Sequence of chain 1.A:
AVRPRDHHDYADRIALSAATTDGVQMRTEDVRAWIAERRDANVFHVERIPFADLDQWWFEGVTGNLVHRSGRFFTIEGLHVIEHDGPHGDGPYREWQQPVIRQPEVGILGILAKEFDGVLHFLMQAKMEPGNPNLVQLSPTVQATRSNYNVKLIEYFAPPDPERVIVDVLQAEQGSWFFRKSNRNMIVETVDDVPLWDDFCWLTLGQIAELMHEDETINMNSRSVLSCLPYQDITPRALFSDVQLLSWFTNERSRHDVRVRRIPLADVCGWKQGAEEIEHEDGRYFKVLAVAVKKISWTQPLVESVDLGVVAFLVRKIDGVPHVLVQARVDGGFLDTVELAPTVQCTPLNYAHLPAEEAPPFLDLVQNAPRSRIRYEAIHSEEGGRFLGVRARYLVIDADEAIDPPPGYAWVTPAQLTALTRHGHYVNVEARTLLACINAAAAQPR

A protein and the small-molecule ligand that binds it are described below.
Small molecule (SMILES): Cc1cn([C@H]2C[C@H](O)[C@@H](CO[P](=O)(O)O[P](=O)(O)O[C@H]3O[C@@H](C)[C@H](O)[C@@H](O)[C@H]3O)O2)c(=O)[nH]c1=O

Binding-site contacts:
Ligand atom O3 contacts residue SER193 of chain 1.A at 2.7 Å (h-bond).
Ligand atom O2 contacts residue GLN367 of chain 1.A at 3.0 Å (h-bond).
Ligand atom O2 contacts residue SER193 of chain 1.A at 3.6 Å (h-bond).
Ligand atom O41 contacts residue TRP288 of chain 1.A at 3.1 Å (h-bond).
Ligand atom C2 contacts residue SER193 of chain 1.A at 3.6 Å.
Ligand atom OPP contacts residue ASN372 of chain 1.A at 3.5 Å (h-bond).
Ligand atom O3P contacts residue CYS368 of chain 1.A at 3.5 Å.
Ligand atom C2' contacts residue TRP106 of chain 1.A at 3.6 Å (hydrophobic).
Ligand atom O3' contacts residue ARG104 of chain 1.A at 3.1 Å (salt-bridge).
Ligand atom C61 contacts residue TYR302 of chain 1.A at 3.5 Å (hydrophobic).
Ligand atom O41 contacts residue TYR302 of chain 1.A at 3.6 Å.
Ligand atom N31 contacts residue TYR302 of chain 1.A at 3.4 Å.
Ligand atom O3P contacts residue THR369 of chain 1.A at 2.8 Å (h-bond).
Ligand atom O3P contacts residue ASN372 of chain 1.A at 2.8 Å (h-bond).
Ligand atom O2 contacts residue ARG351 of chain 1.A at 3.6 Å.
Ligand atom O4P contacts residue ARG351 of chain 1.A at 3.3 Å (salt-bridge).
Ligand atom O3P contacts residue TYR373 of chain 1.A at 3.6 Å.
Ligand atom O4 contacts residue TRP194 of chain 1.A at 3.4 Å.
Ligand atom C5A contacts residue TYR302 of chain 1.A at 3.5 Å (hydrophobic).
Ligand atom O4' contacts residue TYR302 of chain 1.A at 3.2 Å.
Ligand atom C21 contacts residue TYR302 of chain 1.A at 3.4 Å (hydrophobic).
Ligand atom O21 contacts residue TYR302 of chain 1.A at 3.5 Å (h-bond).
Ligand atom C5' contacts residue TYR373 of chain 1.A at 3.4 Å (hydrophobic).
Ligand atom O1P contacts residue SER193 of chain 1.A at 3.5 Å.
Ligand atom C41 contacts residue TRP106 of chain 1.A at 3.4 Å (hydrophobic).
Ligand atom O1 contacts residue CYS368 of chain 1.A at 3.6 Å.
Ligand atom N11 contacts residue TYR302 of chain 1.A at 3.5 Å.
Ligand atom O21 contacts residue TRP106 of chain 1.A at 3.4 Å.
Ligand atom O1 contacts residue ARG351 of chain 1.A at 3.1 Å (salt-bridge).
Ligand atom O5 contacts residue CYS368 of chain 1.A at 3.2 Å.
Ligand atom C41 contacts residue TYR302 of chain 1.A at 3.4 Å (hydrophobic).
Ligand atom O4P contacts residue TYR373 of chain 1.A at 2.6 Å (h-bond).
Ligand atom O41 contacts residue GLN107 of chain 1.A at 3.4 Å (h-bond).
Ligand atom C51 contacts residue TYR302 of chain 1.A at 3.5 Å (hydrophobic).
Ligand atom N31 contacts residue TRP106 of chain 1.A at 3.4 Å.
Ligand atom C21 contacts residue TRP106 of chain 1.A at 3.4 Å (hydrophobic).
Ligand atom C51 contacts residue TRP106 of chain 1.A at 3.5 Å (hydrophobic).
Ligand atom C3 contacts residue TRP194 of chain 1.A at 3.4 Å (hydrophobic).
Ligand atom O2P contacts residue ARG351 of chain 1.A at 3.6 Å (salt-bridge).
Ligand atom O3 contacts residue TRP194 of chain 1.A at 3.1 Å.